Binding-site contacts:
Ligand atom C1 contacts residue CYS170 of chain 1.A at 3.3 Å (hydrophobic).
Ligand atom C2 contacts residue CYS170 of chain 1.A at 4.1 Å (hydrophobic).
Ligand atom O1 contacts residue GLN167 of chain 1.A at 2.9 Å (h-bond).
Ligand atom C4 contacts residue CYS170 of chain 1.A at 3.3 Å (hydrophobic).
Ligand atom C2 contacts residue GLN167 of chain 1.A at 3.5 Å.
Ligand atom C1 contacts residue GLN167 of chain 1.A at 3.7 Å.
Ligand atom C3 contacts residue CYS170 of chain 1.A at 4.2 Å (hydrophobic).

Sequence of chain 1.A:
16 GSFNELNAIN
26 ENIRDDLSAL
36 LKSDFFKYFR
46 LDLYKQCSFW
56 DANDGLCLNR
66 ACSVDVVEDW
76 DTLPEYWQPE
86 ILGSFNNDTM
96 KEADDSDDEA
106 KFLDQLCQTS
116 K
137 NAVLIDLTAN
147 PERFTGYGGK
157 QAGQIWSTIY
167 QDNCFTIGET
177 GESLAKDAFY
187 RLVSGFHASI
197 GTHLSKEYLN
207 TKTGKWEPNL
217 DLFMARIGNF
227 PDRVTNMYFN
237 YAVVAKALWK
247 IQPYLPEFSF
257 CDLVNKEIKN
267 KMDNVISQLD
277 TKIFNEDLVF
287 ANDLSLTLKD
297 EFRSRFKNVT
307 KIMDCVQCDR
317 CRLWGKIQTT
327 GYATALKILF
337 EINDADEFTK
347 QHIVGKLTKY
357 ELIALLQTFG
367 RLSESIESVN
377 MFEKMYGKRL

The protein below binds the small molecule below.
Small molecule (SMILES): CCN1C(=O)CCC1=O